Sequence of chain 1.A:
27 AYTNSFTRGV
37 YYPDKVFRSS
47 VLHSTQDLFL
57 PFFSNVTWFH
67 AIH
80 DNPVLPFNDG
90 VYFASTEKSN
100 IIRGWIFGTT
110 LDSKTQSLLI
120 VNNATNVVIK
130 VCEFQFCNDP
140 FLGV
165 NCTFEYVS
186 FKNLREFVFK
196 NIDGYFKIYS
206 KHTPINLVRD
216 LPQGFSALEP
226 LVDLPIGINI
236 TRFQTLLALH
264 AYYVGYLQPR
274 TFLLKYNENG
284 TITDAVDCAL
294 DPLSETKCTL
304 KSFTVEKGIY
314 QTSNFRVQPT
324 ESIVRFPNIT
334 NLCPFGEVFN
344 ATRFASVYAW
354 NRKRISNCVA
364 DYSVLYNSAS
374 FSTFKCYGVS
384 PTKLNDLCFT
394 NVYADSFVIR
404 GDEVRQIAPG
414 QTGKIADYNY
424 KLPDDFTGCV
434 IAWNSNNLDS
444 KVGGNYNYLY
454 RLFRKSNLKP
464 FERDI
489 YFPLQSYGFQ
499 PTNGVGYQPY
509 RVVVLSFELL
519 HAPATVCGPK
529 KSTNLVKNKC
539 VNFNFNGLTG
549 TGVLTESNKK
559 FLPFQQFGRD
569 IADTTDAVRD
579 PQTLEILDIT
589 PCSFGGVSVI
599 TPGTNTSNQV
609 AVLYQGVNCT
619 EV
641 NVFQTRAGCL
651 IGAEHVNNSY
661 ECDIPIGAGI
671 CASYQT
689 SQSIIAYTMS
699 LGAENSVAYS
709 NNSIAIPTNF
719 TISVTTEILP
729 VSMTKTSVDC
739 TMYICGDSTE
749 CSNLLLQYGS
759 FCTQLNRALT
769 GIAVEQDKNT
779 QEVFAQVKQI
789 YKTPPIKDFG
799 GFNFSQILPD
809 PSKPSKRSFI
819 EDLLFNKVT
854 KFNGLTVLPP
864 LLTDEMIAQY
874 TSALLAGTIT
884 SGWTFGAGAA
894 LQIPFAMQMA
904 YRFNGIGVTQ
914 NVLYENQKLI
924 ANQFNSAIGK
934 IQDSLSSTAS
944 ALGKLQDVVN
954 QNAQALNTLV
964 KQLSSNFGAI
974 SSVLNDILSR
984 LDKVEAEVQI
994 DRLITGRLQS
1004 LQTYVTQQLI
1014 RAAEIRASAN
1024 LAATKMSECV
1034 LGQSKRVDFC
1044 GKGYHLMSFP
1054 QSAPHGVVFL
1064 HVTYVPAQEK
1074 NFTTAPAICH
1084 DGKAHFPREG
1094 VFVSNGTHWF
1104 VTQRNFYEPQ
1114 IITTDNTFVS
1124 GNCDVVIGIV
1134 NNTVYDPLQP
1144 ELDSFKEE

Binding-site contacts:
Ligand atom C5 contacts residue GLU281 of chain 1.A at 3.8 Å.
Ligand atom C7 contacts residue ASN282 of chain 1.A at 3.7 Å.
Ligand atom C5 contacts residue LYS558 of chain 1.B at 4.2 Å.
Ligand atom O6 contacts residue GLU281 of chain 1.A at 3.8 Å.
Ligand atom C6 contacts residue LYS558 of chain 1.B at 4.1 Å.
Ligand atom C1 contacts residue LYS558 of chain 1.B at 4.2 Å.
Ligand atom C3 contacts residue ASN282 of chain 1.A at 3.8 Å.
Ligand atom C4 contacts residue ASN282 of chain 1.A at 4.2 Å.
Ligand atom O5 contacts residue ASN282 of chain 1.A at 2.4 Å (h-bond).
Ligand atom C5 contacts residue ASN282 of chain 1.A at 3.6 Å.
Ligand atom O5 contacts residue LYS558 of chain 1.B at 3.5 Å (salt-bridge).
Ligand atom C1 contacts residue ASN282 of chain 1.A at 1.4 Å.
Ligand atom C2 contacts residue LYS558 of chain 1.B at 4.3 Å.
Ligand atom O7 contacts residue ASN282 of chain 1.A at 4.2 Å.
Ligand atom C2 contacts residue ASN282 of chain 1.A at 2.5 Å.
Ligand atom C8 contacts residue ASN282 of chain 1.A at 4.3 Å.
Ligand atom C4 contacts residue LYS558 of chain 1.B at 4.3 Å.
Ligand atom C6 contacts residue GLU281 of chain 1.A at 4.2 Å.
Ligand atom C1 contacts residue GLU281 of chain 1.A at 4.0 Å.
Ligand atom N2 contacts residue ASN282 of chain 1.A at 2.9 Å (h-bond).
Ligand atom O5 contacts residue GLU281 of chain 1.A at 4.0 Å.

Sequence of chain 1.B:
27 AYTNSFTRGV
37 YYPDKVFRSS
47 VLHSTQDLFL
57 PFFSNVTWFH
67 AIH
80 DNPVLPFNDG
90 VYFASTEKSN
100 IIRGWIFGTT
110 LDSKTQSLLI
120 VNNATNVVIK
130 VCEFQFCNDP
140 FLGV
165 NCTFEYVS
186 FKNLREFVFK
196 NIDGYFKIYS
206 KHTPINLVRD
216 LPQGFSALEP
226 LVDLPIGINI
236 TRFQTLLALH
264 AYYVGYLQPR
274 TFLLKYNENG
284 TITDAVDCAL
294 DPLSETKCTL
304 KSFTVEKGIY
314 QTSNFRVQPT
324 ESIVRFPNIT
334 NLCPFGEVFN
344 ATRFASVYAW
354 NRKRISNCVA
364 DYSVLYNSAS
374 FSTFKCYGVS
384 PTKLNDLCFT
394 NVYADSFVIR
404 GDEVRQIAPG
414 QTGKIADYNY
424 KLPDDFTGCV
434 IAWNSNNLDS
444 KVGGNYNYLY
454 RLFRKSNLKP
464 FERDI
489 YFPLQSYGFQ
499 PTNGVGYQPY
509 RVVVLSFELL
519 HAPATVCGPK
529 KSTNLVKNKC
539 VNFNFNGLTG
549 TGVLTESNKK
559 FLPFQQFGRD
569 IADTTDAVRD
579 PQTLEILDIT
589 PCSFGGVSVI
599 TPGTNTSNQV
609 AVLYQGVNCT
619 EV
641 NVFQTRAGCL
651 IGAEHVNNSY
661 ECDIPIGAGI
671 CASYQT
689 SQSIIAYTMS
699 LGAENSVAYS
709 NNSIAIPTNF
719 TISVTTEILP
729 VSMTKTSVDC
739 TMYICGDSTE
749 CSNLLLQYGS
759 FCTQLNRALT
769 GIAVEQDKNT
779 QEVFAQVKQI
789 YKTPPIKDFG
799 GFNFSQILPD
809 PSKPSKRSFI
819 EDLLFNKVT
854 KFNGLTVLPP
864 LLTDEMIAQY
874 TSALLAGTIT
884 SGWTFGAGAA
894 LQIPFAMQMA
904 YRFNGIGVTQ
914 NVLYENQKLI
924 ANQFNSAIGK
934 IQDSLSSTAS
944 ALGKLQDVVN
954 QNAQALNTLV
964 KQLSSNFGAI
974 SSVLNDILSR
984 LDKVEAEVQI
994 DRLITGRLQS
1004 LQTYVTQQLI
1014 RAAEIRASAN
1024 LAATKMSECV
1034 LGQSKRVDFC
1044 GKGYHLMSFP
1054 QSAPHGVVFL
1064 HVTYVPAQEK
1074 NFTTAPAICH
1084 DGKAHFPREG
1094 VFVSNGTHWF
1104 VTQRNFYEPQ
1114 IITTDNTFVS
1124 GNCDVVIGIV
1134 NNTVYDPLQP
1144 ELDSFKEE

This small molecule binds to this protein.
Small molecule (SMILES): CC(=O)N[C@@H]1[C@@H](O)[C@H](O)[C@@H](CO)O[C@H]1O